Binding-site contacts:
Ligand atom C1 contacts residue ASN340 of chain 1.C at 1.5 Å.
Ligand atom C4 contacts residue ASN340 of chain 1.C at 4.3 Å.
Ligand atom C7 contacts residue ASP336 of chain 1.C at 3.9 Å.
Ligand atom N2 contacts residue VAL364 of chain 1.C at 3.8 Å.
Ligand atom O4 contacts residue ASN367 of chain 1.C at 4.1 Å.
Ligand atom C8 contacts residue LEU365 of chain 1.C at 4.1 Å (hydrophobic).
Ligand atom C8 contacts residue PHE339 of chain 1.C at 4.2 Å (hydrophobic).
Ligand atom N2 contacts residue ASN340 of chain 1.C at 2.9 Å (h-bond).
Ligand atom O7 contacts residue VAL364 of chain 1.C at 4.4 Å.
Ligand atom C2 contacts residue VAL364 of chain 1.C at 4.4 Å (hydrophobic).
Ligand atom C8 contacts residue PHE335 of chain 1.C at 3.3 Å (hydrophobic).
Ligand atom C7 contacts residue ASN340 of chain 1.C at 3.7 Å.
Ligand atom C8 contacts residue ASP336 of chain 1.C at 3.7 Å.
Ligand atom C3 contacts residue ASN367 of chain 1.C at 4.5 Å.
Ligand atom C7 contacts residue PHE335 of chain 1.C at 4.5 Å (hydrophobic).
Ligand atom O7 contacts residue ASN340 of chain 1.C at 4.1 Å.
Ligand atom C3 contacts residue VAL364 of chain 1.C at 3.8 Å (hydrophobic).
Ligand atom C8 contacts residue ASN340 of chain 1.C at 4.3 Å.
Ligand atom C3 contacts residue ASN340 of chain 1.C at 3.9 Å.
Ligand atom C7 contacts residue VAL364 of chain 1.C at 3.9 Å (hydrophobic).
Ligand atom C5 contacts residue ASN340 of chain 1.C at 3.7 Å.
Ligand atom C8 contacts residue VAL364 of chain 1.C at 4.0 Å (hydrophobic).
Ligand atom O3 contacts residue VAL364 of chain 1.C at 2.9 Å (h-bond).
Ligand atom O5 contacts residue ASN340 of chain 1.C at 2.4 Å (h-bond).
Ligand atom O7 contacts residue ASP336 of chain 1.C at 3.6 Å.
Ligand atom C2 contacts residue ASN340 of chain 1.C at 2.5 Å.

Sequence of chain 1.C:
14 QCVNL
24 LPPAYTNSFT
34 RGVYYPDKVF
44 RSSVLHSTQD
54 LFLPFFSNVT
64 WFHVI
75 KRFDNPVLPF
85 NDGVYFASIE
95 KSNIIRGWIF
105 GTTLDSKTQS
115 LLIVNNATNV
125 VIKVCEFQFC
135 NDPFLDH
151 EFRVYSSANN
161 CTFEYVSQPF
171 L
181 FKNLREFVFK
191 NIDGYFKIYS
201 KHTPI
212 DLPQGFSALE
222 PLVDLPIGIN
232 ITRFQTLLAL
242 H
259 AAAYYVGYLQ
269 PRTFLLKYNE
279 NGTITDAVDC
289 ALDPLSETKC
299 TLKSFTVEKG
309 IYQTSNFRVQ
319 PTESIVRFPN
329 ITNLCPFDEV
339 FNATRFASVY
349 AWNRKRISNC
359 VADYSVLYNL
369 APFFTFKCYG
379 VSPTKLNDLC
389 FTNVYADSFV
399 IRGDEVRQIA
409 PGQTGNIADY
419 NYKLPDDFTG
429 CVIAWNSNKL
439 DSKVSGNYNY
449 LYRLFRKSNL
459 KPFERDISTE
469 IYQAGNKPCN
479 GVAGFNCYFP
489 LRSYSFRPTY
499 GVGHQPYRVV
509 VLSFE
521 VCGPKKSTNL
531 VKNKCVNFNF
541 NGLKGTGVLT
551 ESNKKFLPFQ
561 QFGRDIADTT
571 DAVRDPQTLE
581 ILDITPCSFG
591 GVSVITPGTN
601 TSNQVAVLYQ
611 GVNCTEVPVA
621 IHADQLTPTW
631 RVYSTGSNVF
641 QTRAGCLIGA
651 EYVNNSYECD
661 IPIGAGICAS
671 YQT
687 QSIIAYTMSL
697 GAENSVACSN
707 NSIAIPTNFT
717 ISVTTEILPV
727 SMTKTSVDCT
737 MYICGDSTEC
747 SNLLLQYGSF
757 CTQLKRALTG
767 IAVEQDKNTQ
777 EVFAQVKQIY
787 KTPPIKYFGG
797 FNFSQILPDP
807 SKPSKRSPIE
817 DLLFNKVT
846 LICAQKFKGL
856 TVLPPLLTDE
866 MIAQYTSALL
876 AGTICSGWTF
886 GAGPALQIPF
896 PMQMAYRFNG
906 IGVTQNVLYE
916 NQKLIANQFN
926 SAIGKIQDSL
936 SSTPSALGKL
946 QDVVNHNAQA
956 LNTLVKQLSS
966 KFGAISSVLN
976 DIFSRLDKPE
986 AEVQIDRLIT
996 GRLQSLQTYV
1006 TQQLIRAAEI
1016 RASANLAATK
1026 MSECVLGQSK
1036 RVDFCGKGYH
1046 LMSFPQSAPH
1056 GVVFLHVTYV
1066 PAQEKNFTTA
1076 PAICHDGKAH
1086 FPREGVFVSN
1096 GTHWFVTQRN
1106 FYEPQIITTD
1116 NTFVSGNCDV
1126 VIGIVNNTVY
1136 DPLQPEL

A protein and the small-molecule ligand that binds it are described below.
Small molecule (SMILES): CC(=O)N[C@@H]1[C@@H](O)[C@H](O)[C@@H](CO)O[C@H]1O